The small molecule below binds the protein below.
Small molecule (SMILES): Nc1ncnc2c1ncn2[C@@H]1O[C@H](CO[P](=O)(O)O[P](=O)(O)NP(=O)(O)O)[C@@H](O)[C@H]1O

Sequence of chain 3.A:
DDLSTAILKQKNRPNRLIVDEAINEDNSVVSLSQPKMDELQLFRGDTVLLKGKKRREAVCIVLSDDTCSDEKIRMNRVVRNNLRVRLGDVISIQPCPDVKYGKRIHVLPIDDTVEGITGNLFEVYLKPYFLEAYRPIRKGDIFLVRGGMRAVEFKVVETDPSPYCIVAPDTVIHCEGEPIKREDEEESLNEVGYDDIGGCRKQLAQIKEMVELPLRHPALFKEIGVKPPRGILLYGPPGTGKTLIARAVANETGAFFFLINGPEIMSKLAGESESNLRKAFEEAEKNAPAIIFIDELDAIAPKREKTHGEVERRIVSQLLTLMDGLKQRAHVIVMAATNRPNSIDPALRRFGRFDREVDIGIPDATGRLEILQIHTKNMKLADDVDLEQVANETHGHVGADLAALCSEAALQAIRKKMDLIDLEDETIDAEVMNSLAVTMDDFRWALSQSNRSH

Binding-site contacts:
Ligand atom O2' contacts residue HIS384 of chain 3.A at 3.2 Å (h-bond).
Ligand atom O1B contacts residue GLY250 of chain 3.A at 3.2 Å (h-bond).
Ligand atom C2 contacts residue ASP205 of chain 3.A at 3.6 Å.
Ligand atom N7 contacts residue GLY250 of chain 3.A at 3.3 Å (h-bond).
Ligand atom C5' contacts residue PHE360 of chain 4.A at 3.5 Å (hydrophobic).
Ligand atom N3B contacts residue GLY248 of chain 3.A at 3.2 Å (h-bond).
Ligand atom O3' contacts residue LEU253 of chain 3.A at 3.6 Å.
Ligand atom O1A contacts residue GLY250 of chain 3.A at 3.4 Å.
Ligand atom O4' contacts residue ALA409 of chain 3.A at 3.2 Å.
Ligand atom O1B contacts residue THR249 of chain 3.A at 3.4 Å (h-bond).
Ligand atom O1G contacts residue ASN348 of chain 3.A at 3.1 Å (h-bond).
Ligand atom O4' contacts residue GLY408 of chain 3.A at 3.6 Å.
Ligand atom O3A contacts residue GLY248 of chain 3.A at 3.5 Å.
Ligand atom N6 contacts residue GLY207 of chain 3.A at 2.9 Å (h-bond).
Ligand atom PB contacts residue LYS251 of chain 3.A at 3.6 Å.
Ligand atom O2G contacts residue ARG359 of chain 4.A at 3.0 Å.
Ligand atom N7 contacts residue THR249 of chain 3.A at 3.2 Å.
Ligand atom N3B contacts residue MG1 of chain 3.D at 3.2 Å.
Ligand atom N1 contacts residue ILE380 of chain 3.A at 3.6 Å.
Ligand atom O3A contacts residue GLY250 of chain 3.A at 3.2 Å (h-bond).
Ligand atom O2B contacts residue MG1 of chain 3.D at 2.0 Å.
Ligand atom O2G contacts residue ASN348 of chain 3.A at 3.5 Å (h-bond).
Ligand atom C8 contacts residue ALA409 of chain 3.A at 3.6 Å (hydrophobic).
Ligand atom N9 contacts residue GLY408 of chain 3.A at 3.5 Å.
Ligand atom C8 contacts residue GLY408 of chain 3.A at 3.4 Å.
Ligand atom O1A contacts residue LEU253 of chain 3.A at 3.0 Å (h-bond).
Ligand atom O3G contacts residue MG1 of chain 3.D at 2.0 Å.
Ligand atom N6 contacts residue THR249 of chain 3.A at 3.4 Å (h-bond).
Ligand atom N7 contacts residue GLY248 of chain 3.A at 3.6 Å (h-bond).
Ligand atom O1B contacts residue GLY248 of chain 3.A at 3.5 Å (h-bond).
Ligand atom C1' contacts residue GLY408 of chain 3.A at 3.5 Å.
Ligand atom O1G contacts residue LYS251 of chain 3.A at 2.8 Å (salt-bridge).
Ligand atom O1B contacts residue LYS251 of chain 3.A at 3.0 Å (salt-bridge).
Ligand atom C6 contacts residue GLY207 of chain 3.A at 3.6 Å.
Ligand atom PG contacts residue MG1 of chain 3.D at 3.2 Å.
Ligand atom O2B contacts residue THR252 of chain 3.A at 2.8 Å (h-bond).
Ligand atom PB contacts residue MG1 of chain 3.D at 3.1 Å.
Ligand atom C8 contacts residue GLY248 of chain 3.A at 3.3 Å.
Ligand atom N7 contacts residue GLY408 of chain 3.A at 3.6 Å.
Ligand atom N1 contacts residue GLY207 of chain 3.A at 2.9 Å (h-bond).

Sequence of chain 4.A:
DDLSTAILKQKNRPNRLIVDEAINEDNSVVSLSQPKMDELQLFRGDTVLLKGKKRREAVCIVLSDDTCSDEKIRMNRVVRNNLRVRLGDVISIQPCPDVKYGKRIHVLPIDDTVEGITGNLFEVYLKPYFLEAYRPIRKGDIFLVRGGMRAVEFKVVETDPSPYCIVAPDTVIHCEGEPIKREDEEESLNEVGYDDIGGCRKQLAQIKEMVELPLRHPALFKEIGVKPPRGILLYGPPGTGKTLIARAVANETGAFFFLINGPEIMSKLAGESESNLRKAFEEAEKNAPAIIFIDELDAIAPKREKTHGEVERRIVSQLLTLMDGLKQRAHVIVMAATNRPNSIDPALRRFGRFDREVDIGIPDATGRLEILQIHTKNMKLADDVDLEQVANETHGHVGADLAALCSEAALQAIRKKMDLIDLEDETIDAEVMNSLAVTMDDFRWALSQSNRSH